A small-molecule ligand and the protein it binds are described below.
Small molecule (SMILES): CC(C)[C@@H](C(=O)N[C@@H](Cc1ccccc1)C[C@H](O)[C@H](Cc1ccccc1)NC(=O)[C@@H]1CN(c2ccccc2)C(=O)O1)N1CCCNC1=O

Binding-site contacts:
Ligand atom O1 contacts residue ALA28 of chain 1.A at 3.5 Å.
Ligand atom C24 contacts residue ASP25 of chain 1.B at 3.5 Å.
Ligand atom N2 contacts residue ARG8 of chain 1.B at 3.7 Å.
Ligand atom C16 contacts residue GLY49 of chain 1.A at 3.4 Å.
Ligand atom C8 contacts residue GLY49 of chain 1.B at 3.5 Å.
Ligand atom O30 contacts residue ASP30 of chain 1.B at 3.0 Å (salt-bridge).
Ligand atom C22 contacts residue GLY27 of chain 1.A at 3.7 Å.
Ligand atom C1 contacts residue GLY48 of chain 1.A at 3.6 Å.
Ligand atom C38 contacts residue ASP30 of chain 1.B at 3.4 Å.
Ligand atom C12 contacts residue GLY27 of chain 1.A at 3.5 Å.
Ligand atom O30 contacts residue ALA28 of chain 1.B at 3.2 Å.
Ligand atom C23 contacts residue GLY27 of chain 1.A at 3.4 Å.
Ligand atom C34 contacts residue GLY48 of chain 1.B at 3.4 Å.
Ligand atom O4 contacts residue ASP25 of chain 1.B at 2.7 Å (salt-bridge).
Ligand atom O5 contacts residue GLY49 of chain 1.B at 3.6 Å.
Ligand atom C39 contacts residue GLY48 of chain 1.A at 3.2 Å.
Ligand atom C16 contacts residue ILE50 of chain 1.A at 3.7 Å (hydrophobic).
Ligand atom C38 contacts residue ILE47 of chain 1.B at 3.8 Å (hydrophobic).
Ligand atom C21 contacts residue VAL82 of chain 1.B at 3.4 Å (hydrophobic).
Ligand atom O1 contacts residue GLY27 of chain 1.A at 3.6 Å (h-bond).
Ligand atom C37 contacts residue ASP30 of chain 1.B at 2.8 Å.
Ligand atom C23 contacts residue ASP25 of chain 1.B at 3.0 Å.
Ligand atom C36 contacts residue ASP30 of chain 1.B at 3.5 Å.
Ligand atom C36 contacts residue ILE47 of chain 1.B at 3.5 Å (hydrophobic).
Ligand atom N2 contacts residue ASP29 of chain 1.A at 3.1 Å (salt-bridge).
Ligand atom O4 contacts residue GLY27 of chain 1.B at 3.7 Å.
Ligand atom C32 contacts residue GLY48 of chain 1.B at 3.5 Å.
Ligand atom N3 contacts residue GLY27 of chain 1.A at 3.0 Å (h-bond).
Ligand atom C30 contacts residue ALA28 of chain 1.B at 3.5 Å (hydrophobic).
Ligand atom C37 contacts residue ILE47 of chain 1.B at 3.2 Å (hydrophobic).
Ligand atom C24 contacts residue ASP25 of chain 1.A at 3.4 Å.
Ligand atom C8 contacts residue ILE50 of chain 1.B at 3.5 Å (hydrophobic).
Ligand atom C5 contacts residue GLY27 of chain 1.B at 3.6 Å.
Ligand atom O28 contacts residue ALA28 of chain 1.B at 3.1 Å.
Ligand atom C29 contacts residue ASP25 of chain 1.A at 3.2 Å.
Ligand atom O30 contacts residue ASP29 of chain 1.B at 3.1 Å (salt-bridge).
Ligand atom C20 contacts residue VAL82 of chain 1.B at 3.4 Å (hydrophobic).
Ligand atom O4 contacts residue ASP25 of chain 1.A at 2.8 Å (salt-bridge).
Ligand atom C2 contacts residue GLY48 of chain 1.A at 3.2 Å.
Ligand atom O1 contacts residue ASP29 of chain 1.A at 2.8 Å (salt-bridge).

Sequence of chain 1.A:
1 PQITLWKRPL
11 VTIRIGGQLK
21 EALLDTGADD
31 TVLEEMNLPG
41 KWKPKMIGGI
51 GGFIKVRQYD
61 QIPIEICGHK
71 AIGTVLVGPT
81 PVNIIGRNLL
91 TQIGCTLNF

Sequence of chain 1.B:
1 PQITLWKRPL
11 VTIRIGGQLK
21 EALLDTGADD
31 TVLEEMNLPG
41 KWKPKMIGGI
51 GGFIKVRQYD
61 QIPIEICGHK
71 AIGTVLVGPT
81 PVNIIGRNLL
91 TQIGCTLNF